Sequence of chain 5.E:
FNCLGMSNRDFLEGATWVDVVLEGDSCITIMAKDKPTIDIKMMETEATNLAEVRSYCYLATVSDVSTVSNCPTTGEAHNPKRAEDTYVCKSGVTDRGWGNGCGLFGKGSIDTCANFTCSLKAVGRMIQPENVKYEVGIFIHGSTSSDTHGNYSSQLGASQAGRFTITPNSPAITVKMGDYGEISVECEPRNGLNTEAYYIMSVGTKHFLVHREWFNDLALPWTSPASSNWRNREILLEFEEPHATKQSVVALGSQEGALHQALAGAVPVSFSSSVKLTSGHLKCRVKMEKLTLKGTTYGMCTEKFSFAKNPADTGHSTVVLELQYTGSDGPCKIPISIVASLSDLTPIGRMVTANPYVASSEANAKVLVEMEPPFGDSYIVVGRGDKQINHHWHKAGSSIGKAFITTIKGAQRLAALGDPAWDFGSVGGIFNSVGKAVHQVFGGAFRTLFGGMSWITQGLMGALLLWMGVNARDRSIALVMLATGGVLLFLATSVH

The small molecule below binds the protein below.
Small molecule (SMILES): CC(=O)N[C@@H]1[C@@H](O)[C@H](O)[C@@H](CO)O[C@H]1O

Binding-site contacts:
Ligand atom C1 contacts residue SER157 of chain 5.E at 4.2 Å.
Ligand atom C7 contacts residue ASN154 of chain 5.E at 3.6 Å.
Ligand atom C4 contacts residue ASN154 of chain 5.E at 4.2 Å.
Ligand atom C1 contacts residue ASN154 of chain 5.E at 1.4 Å.
Ligand atom C8 contacts residue ASN154 of chain 5.E at 4.0 Å.
Ligand atom C3 contacts residue ASN154 of chain 5.E at 3.8 Å.
Ligand atom C1 contacts residue SER156 of chain 5.E at 4.5 Å.
Ligand atom O7 contacts residue ASN154 of chain 5.E at 4.0 Å.
Ligand atom C2 contacts residue ASN154 of chain 5.E at 2.5 Å.
Ligand atom C5 contacts residue ASN154 of chain 5.E at 3.6 Å.
Ligand atom O5 contacts residue ASN154 of chain 5.E at 2.4 Å (h-bond).
Ligand atom O5 contacts residue SER157 of chain 5.E at 3.9 Å.
Ligand atom N2 contacts residue ASN154 of chain 5.E at 2.9 Å (h-bond).